Sequence of chain 1.A:
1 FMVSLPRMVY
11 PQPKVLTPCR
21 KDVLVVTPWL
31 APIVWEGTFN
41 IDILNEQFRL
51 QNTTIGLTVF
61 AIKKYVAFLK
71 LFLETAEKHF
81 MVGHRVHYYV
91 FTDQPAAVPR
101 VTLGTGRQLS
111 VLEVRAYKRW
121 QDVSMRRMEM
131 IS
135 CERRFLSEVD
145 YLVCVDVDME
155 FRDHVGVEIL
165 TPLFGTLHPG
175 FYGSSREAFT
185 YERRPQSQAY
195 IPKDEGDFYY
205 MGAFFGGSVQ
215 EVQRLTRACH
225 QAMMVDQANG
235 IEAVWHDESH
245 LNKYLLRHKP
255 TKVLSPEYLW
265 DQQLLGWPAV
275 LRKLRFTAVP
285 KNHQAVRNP

Binding-site contacts:
Ligand atom C3 contacts residue UDP1 of chain 1.B at 3.5 Å.
Ligand atom O5 contacts residue PHE175 of chain 1.A at 4.4 Å.
Ligand atom C5 contacts residue HIS172 of chain 1.A at 3.8 Å.
Ligand atom C6 contacts residue GLU242 of chain 1.A at 3.5 Å.
Ligand atom O4 contacts residue GLU242 of chain 1.A at 2.6 Å (salt-bridge).
Ligand atom O6 contacts residue TYR203 of chain 1.A at 4.5 Å.
Ligand atom C5 contacts residue GLU242 of chain 1.A at 4.0 Å.
Ligand atom C4 contacts residue TRP239 of chain 1.A at 3.6 Å (hydrophobic).
Ligand atom O4 contacts residue HIS172 of chain 1.A at 2.8 Å (h-bond).
Ligand atom C6 contacts residue HIS172 of chain 1.A at 3.9 Å.
Ligand atom O3 contacts residue GOL1 of chain 1.C at 4.0 Å.
Ligand atom O5 contacts residue HIS172 of chain 1.A at 3.2 Å (h-bond).
Ligand atom C4 contacts residue GLU242 of chain 1.A at 3.3 Å.
Ligand atom C2 contacts residue HIS172 of chain 1.A at 4.0 Å.
Ligand atom C1 contacts residue HIS172 of chain 1.A at 3.9 Å.
Ligand atom O1 contacts residue HIS172 of chain 1.A at 3.8 Å.
Ligand atom O6 contacts residue PHE175 of chain 1.A at 3.5 Å.
Ligand atom C6 contacts residue PHE175 of chain 1.A at 4.0 Å (hydrophobic).
Ligand atom C4 contacts residue HIS172 of chain 1.A at 3.9 Å.
Ligand atom O6 contacts residue TRP239 of chain 1.A at 3.4 Å (h-bond).
Ligand atom O6 contacts residue THR184 of chain 1.A at 2.7 Å (h-bond).
Ligand atom C6 contacts residue TRP239 of chain 1.A at 3.6 Å (hydrophobic).
Ligand atom O3 contacts residue UDP1 of chain 1.B at 2.5 Å (h-bond).
Ligand atom O2 contacts residue UDP1 of chain 1.B at 3.4 Å (h-bond).
Ligand atom C2 contacts residue UDP1 of chain 1.B at 4.1 Å.
Ligand atom C6 contacts residue TYR203 of chain 1.A at 3.8 Å (hydrophobic).
Ligand atom C6 contacts residue THR184 of chain 1.A at 3.3 Å.
Ligand atom C5 contacts residue TRP239 of chain 1.A at 3.8 Å (hydrophobic).
Ligand atom C3 contacts residue TRP239 of chain 1.A at 3.9 Å (hydrophobic).

The small molecule below binds the protein below.
Small molecule (SMILES): OC[C@H]1O[C@@H](O)[C@H](O)[C@@H](O)[C@H]1O